Binding-site contacts:
Ligand atom C6 contacts residue THR618 of chain 1.A at 4.0 Å.
Ligand atom O5 contacts residue ASN616 of chain 1.A at 2.4 Å (h-bond).
Ligand atom O7 contacts residue ASN616 of chain 1.A at 4.0 Å.
Ligand atom C8 contacts residue ASN616 of chain 1.A at 3.6 Å.
Ligand atom C5 contacts residue ASN616 of chain 1.A at 3.7 Å.
Ligand atom C1 contacts residue THR618 of chain 1.A at 4.3 Å.
Ligand atom C5 contacts residue THR618 of chain 1.A at 4.3 Å.
Ligand atom C1 contacts residue ASN616 of chain 1.A at 1.4 Å.
Ligand atom N2 contacts residue ASN616 of chain 1.A at 2.9 Å (h-bond).
Ligand atom C4 contacts residue ASN616 of chain 1.A at 4.2 Å.
Ligand atom C7 contacts residue ASN616 of chain 1.A at 3.3 Å.
Ligand atom O5 contacts residue THR618 of chain 1.A at 3.3 Å.
Ligand atom C3 contacts residue ASN616 of chain 1.A at 3.8 Å.
Ligand atom O6 contacts residue THR618 of chain 1.A at 3.6 Å.
Ligand atom C2 contacts residue ASN616 of chain 1.A at 2.5 Å.

Sequence of chain 1.A:
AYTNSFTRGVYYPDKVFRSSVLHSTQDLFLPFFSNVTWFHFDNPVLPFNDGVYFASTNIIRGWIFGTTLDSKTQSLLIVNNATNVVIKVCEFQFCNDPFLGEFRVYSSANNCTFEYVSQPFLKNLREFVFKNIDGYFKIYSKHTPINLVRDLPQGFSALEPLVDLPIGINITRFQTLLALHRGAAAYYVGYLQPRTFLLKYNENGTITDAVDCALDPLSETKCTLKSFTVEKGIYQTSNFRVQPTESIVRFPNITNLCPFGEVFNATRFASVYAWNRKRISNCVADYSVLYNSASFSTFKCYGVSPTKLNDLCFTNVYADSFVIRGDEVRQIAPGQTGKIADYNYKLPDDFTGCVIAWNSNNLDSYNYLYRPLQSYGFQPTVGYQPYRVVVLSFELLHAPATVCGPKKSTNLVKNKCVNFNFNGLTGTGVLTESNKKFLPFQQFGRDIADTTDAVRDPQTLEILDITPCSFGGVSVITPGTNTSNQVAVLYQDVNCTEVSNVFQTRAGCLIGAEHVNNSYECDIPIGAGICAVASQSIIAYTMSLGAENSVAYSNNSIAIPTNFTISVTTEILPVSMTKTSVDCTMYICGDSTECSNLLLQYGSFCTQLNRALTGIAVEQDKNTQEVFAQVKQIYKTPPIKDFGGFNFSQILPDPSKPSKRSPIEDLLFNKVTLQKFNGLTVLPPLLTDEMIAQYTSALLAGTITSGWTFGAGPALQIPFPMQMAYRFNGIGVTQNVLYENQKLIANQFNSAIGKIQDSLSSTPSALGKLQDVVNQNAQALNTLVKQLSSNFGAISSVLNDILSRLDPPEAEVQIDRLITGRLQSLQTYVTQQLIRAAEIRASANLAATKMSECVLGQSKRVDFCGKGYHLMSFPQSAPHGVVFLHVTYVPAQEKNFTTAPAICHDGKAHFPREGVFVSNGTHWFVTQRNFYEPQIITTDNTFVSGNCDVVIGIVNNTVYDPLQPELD

A protein and the small-molecule ligand that binds it are described below.
Small molecule (SMILES): CC(=O)N[C@@H]1[C@@H](O)[C@H](O)[C@@H](CO)O[C@H]1O